Sequence of chain 1.A:
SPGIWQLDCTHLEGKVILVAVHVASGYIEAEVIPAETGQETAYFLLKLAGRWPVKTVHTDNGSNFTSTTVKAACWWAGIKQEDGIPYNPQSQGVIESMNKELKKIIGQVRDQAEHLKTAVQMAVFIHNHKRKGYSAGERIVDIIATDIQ

This protein binds this small molecule.
Small molecule (SMILES): C=CCN(Cc1ccccc1C(=O)NCC1CCCCC1)Cc1ccc2c(c1C(=O)O)OC[C@H](CCC(=O)O)O2

Sequence of chain 1.B:
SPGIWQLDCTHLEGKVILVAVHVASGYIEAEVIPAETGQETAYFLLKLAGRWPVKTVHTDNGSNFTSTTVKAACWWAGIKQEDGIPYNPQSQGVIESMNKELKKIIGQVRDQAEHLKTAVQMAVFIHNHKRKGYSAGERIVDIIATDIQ

Binding-site contacts:
Ligand atom C1 contacts residue GLN123 of chain 1.A at 3.6 Å.
Ligand atom O40 contacts residue TYR54 of chain 1.B at 3.3 Å.
Ligand atom O39 contacts residue THR129 of chain 1.A at 2.8 Å (h-bond).
Ligand atom C3 contacts residue GLN123 of chain 1.A at 3.2 Å.
Ligand atom O38 contacts residue GLU51 of chain 1.B at 3.6 Å.
Ligand atom O34 contacts residue GLU125 of chain 1.A at 3.3 Å (salt-bridge).
Ligand atom C16 contacts residue GLU125 of chain 1.A at 3.4 Å.
Ligand atom C16 contacts residue HIS126 of chain 1.A at 3.8 Å.
Ligand atom O37 contacts residue ALA124 of chain 1.A at 3.8 Å.
Ligand atom C12 contacts residue THR129 of chain 1.A at 3.2 Å.
Ligand atom C23 contacts residue THR129 of chain 1.A at 3.1 Å.
Ligand atom C4 contacts residue GLU125 of chain 1.A at 3.8 Å.
Ligand atom C2 contacts residue ALA124 of chain 1.A at 3.8 Å (hydrophobic).
Ligand atom C14 contacts residue GLN50 of chain 1.B at 3.6 Å.
Ligand atom O37 contacts residue GLU125 of chain 1.A at 2.9 Å (salt-bridge).
Ligand atom C7 contacts residue GLN123 of chain 1.A at 3.6 Å.
Ligand atom C8 contacts residue THR129 of chain 1.A at 3.5 Å.
Ligand atom N32 contacts residue GLN123 of chain 1.A at 2.9 Å (h-bond).
Ligand atom C20 contacts residue MET133 of chain 1.A at 3.5 Å (hydrophobic).
Ligand atom C15 contacts residue GLN123 of chain 1.A at 3.8 Å.
Ligand atom C2 contacts residue GLU125 of chain 1.A at 3.5 Å.
Ligand atom O34 contacts residue ALA124 of chain 1.A at 3.5 Å.
Ligand atom O35 contacts residue GLN50 of chain 1.B at 3.5 Å.
Ligand atom C17 contacts residue GLU51 of chain 1.B at 3.4 Å.
Ligand atom O39 contacts residue HIS126 of chain 1.A at 3.2 Å.
Ligand atom C30 contacts residue GLN123 of chain 1.A at 3.8 Å.
Ligand atom C1 contacts residue ALA124 of chain 1.A at 3.5 Å (hydrophobic).
Ligand atom C3 contacts residue ALA124 of chain 1.A at 3.6 Å (hydrophobic).
Ligand atom O34 contacts residue THR129 of chain 1.A at 2.7 Å (h-bond).
Ligand atom C13 contacts residue THR80 of chain 1.B at 3.8 Å.
Ligand atom C1 contacts residue ASP122 of chain 1.A at 3.6 Å.
Ligand atom C29 contacts residue TYR54 of chain 1.B at 3.8 Å (hydrophobic).
Ligand atom O34 contacts residue HIS126 of chain 1.A at 2.9 Å (h-bond).
Ligand atom C29 contacts residue GLU51 of chain 1.B at 3.3 Å.
Ligand atom C28 contacts residue GLN50 of chain 1.B at 3.6 Å.
Ligand atom O40 contacts residue GLN50 of chain 1.B at 3.6 Å (h-bond).
Ligand atom C16 contacts residue THR129 of chain 1.A at 3.6 Å.
Ligand atom C22 contacts residue MET133 of chain 1.A at 3.2 Å (hydrophobic).
Ligand atom O35 contacts residue GLU51 of chain 1.B at 3.2 Å.
Ligand atom C6 contacts residue GLN50 of chain 1.B at 3.7 Å.